Binding-site contacts:
Ligand atom C2 contacts residue ALA232 of chain 1.B at 3.9 Å (hydrophobic).
Ligand atom C15 contacts residue NAD1 of chain 1.G at 3.4 Å.
Ligand atom O11 contacts residue ALA130 of chain 1.B at 3.6 Å.
Ligand atom CL1 contacts residue PHE281 of chain 1.B at 3.7 Å.
Ligand atom C2 contacts residue NAD1 of chain 1.G at 3.9 Å.
Ligand atom C7 contacts residue ASN131 of chain 1.B at 3.3 Å.
Ligand atom C18 contacts residue ALA233 of chain 1.B at 3.5 Å (hydrophobic).
Ligand atom C16 contacts residue TYR190 of chain 1.B at 3.1 Å (hydrophobic).
Ligand atom C10 contacts residue VAL135 of chain 1.B at 3.9 Å (hydrophobic).
Ligand atom C3 contacts residue ALA232 of chain 1.B at 3.8 Å (hydrophobic).
Ligand atom C16 contacts residue NAD1 of chain 1.G at 3.4 Å.
Ligand atom CL1 contacts residue TYR180 of chain 1.B at 3.6 Å.
Ligand atom C8 contacts residue ASN131 of chain 1.B at 3.4 Å.
Ligand atom C1 contacts residue ALA232 of chain 1.B at 3.4 Å (hydrophobic).
Ligand atom O20 contacts residue LYS198 of chain 1.B at 3.9 Å.
Ligand atom O11 contacts residue NAD1 of chain 1.G at 3.0 Å (h-bond).
Ligand atom C18 contacts residue ILE236 of chain 1.B at 3.8 Å (hydrophobic).
Ligand atom CL1 contacts residue NAD1 of chain 1.G at 3.3 Å.
Ligand atom C9 contacts residue VAL135 of chain 1.B at 3.6 Å (hydrophobic).
Ligand atom C5 contacts residue ALA232 of chain 1.B at 3.8 Å (hydrophobic).
Ligand atom C8 contacts residue ALA132 of chain 1.B at 3.5 Å (hydrophobic).
Ligand atom C14 contacts residue NAD1 of chain 1.G at 3.3 Å.
Ligand atom O20 contacts residue TYR190 of chain 1.B at 2.6 Å (h-bond).
Ligand atom C10 contacts residue ILE236 of chain 1.B at 3.8 Å (hydrophobic).
Ligand atom C4 contacts residue ALA232 of chain 1.B at 3.7 Å (hydrophobic).
Ligand atom O6 contacts residue ALA232 of chain 1.B at 3.3 Å.
Ligand atom O12 contacts residue ASN131 of chain 1.B at 2.7 Å (h-bond).
Ligand atom C5 contacts residue ALA130 of chain 1.B at 3.6 Å (hydrophobic).
Ligand atom C18 contacts residue NAD1 of chain 1.G at 3.1 Å.
Ligand atom C15 contacts residue TYR190 of chain 1.B at 3.4 Å (hydrophobic).
Ligand atom C7 contacts residue ALA130 of chain 1.B at 3.4 Å (hydrophobic).
Ligand atom O12 contacts residue ALA132 of chain 1.B at 3.1 Å (h-bond).
Ligand atom O13 contacts residue NAD1 of chain 1.G at 3.3 Å.
Ligand atom O11 contacts residue ALA232 of chain 1.B at 3.7 Å.
Ligand atom C1 contacts residue ALA130 of chain 1.B at 3.7 Å (hydrophobic).
Ligand atom C17 contacts residue NAD1 of chain 1.G at 3.3 Å.
Ligand atom O20 contacts residue NAD1 of chain 1.G at 2.5 Å (h-bond).
Ligand atom C19 contacts residue NAD1 of chain 1.G at 3.4 Å.
Ligand atom O6 contacts residue ALA130 of chain 1.B at 3.0 Å (h-bond).
Ligand atom C19 contacts residue ALA233 of chain 1.B at 3.4 Å (hydrophobic).

A protein and the small-molecule ligand that binds it are described below.
Small molecule (SMILES): O=c1oc2cc(O)ccc2cc1Oc1ccc(Cl)cc1O

Sequence of chain 1.B:
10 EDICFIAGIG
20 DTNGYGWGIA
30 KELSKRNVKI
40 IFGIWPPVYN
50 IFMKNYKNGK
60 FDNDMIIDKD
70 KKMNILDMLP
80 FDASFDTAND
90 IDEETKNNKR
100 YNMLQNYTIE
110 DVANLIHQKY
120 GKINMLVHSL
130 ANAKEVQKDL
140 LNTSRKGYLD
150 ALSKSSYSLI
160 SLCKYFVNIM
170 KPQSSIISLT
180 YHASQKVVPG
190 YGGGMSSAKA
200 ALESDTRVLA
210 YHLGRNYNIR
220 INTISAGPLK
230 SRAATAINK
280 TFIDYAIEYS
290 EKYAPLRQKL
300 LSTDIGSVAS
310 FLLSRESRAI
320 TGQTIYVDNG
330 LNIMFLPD